Binding-site contacts:
Ligand atom C6 contacts residue TRP53 of chain 2.A at 3.7 Å (hydrophobic).
Ligand atom N2 contacts residue ASN45 of chain 2.A at 2.9 Å (h-bond).
Ligand atom C1 contacts residue ASN45 of chain 2.A at 1.4 Å.
Ligand atom O4 contacts residue ARG125 of chain 2.A at 3.3 Å (salt-bridge).
Ligand atom C8 contacts residue TRP53 of chain 2.A at 3.7 Å (hydrophobic).
Ligand atom C5 contacts residue TRP87 of chain 2.A at 3.7 Å (hydrophobic).
Ligand atom O5 contacts residue ASN45 of chain 2.A at 2.3 Å (h-bond).
Ligand atom O4 contacts residue TRP80 of chain 2.A at 3.3 Å (h-bond).
Ligand atom C7 contacts residue THR128 of chain 2.A at 3.8 Å.
Ligand atom O3 contacts residue THR78 of chain 2.A at 3.8 Å.
Ligand atom C3 contacts residue THR78 of chain 2.A at 3.5 Å.
Ligand atom O2 contacts residue THR78 of chain 2.A at 3.4 Å.
Ligand atom O3 contacts residue THR78 of chain 2.A at 3.7 Å.
Ligand atom O3 contacts residue PRO75 of chain 2.A at 3.6 Å.
Ligand atom C2 contacts residue ASN45 of chain 2.A at 2.4 Å.
Ligand atom C6 contacts residue ASN79 of chain 2.A at 3.8 Å.
Ligand atom C7 contacts residue ARG125 of chain 2.A at 3.8 Å.
Ligand atom O7 contacts residue ARG125 of chain 2.A at 2.9 Å (salt-bridge).
Ligand atom C3 contacts residue ASN45 of chain 2.A at 3.8 Å.
Ligand atom O5 contacts residue TRP80 of chain 2.A at 3.3 Å (h-bond).
Ligand atom O2 contacts residue TRP80 of chain 2.A at 3.3 Å (h-bond).
Ligand atom O7 contacts residue TRP87 of chain 2.A at 2.9 Å (h-bond).
Ligand atom O4 contacts residue ASN79 of chain 2.A at 3.4 Å (h-bond).
Ligand atom C2 contacts residue ASN79 of chain 2.A at 3.5 Å.
Ligand atom C1 contacts residue TRP80 of chain 2.A at 3.8 Å (hydrophobic).
Ligand atom O6 contacts residue ARG125 of chain 2.A at 3.5 Å.
Ligand atom C7 contacts residue ASN45 of chain 2.A at 3.7 Å.
Ligand atom C5 contacts residue ASN45 of chain 2.A at 3.6 Å.
Ligand atom O6 contacts residue THR78 of chain 2.A at 3.6 Å.
Ligand atom C2 contacts residue ASP77 of chain 2.A at 3.6 Å.
Ligand atom O3 contacts residue TRP87 of chain 2.A at 3.2 Å (h-bond).
Ligand atom O3 contacts residue ASP77 of chain 2.A at 2.7 Å (salt-bridge).
Ligand atom C8 contacts residue THR128 of chain 2.A at 3.6 Å.
Ligand atom O2 contacts residue ASN79 of chain 2.A at 2.7 Å (h-bond).
Ligand atom C8 contacts residue VAL132 of chain 2.A at 3.8 Å (hydrophobic).
Ligand atom N2 contacts residue TRP53 of chain 2.A at 3.5 Å.
Ligand atom C2 contacts residue THR78 of chain 2.A at 3.7 Å.
Ligand atom O4 contacts residue ASP77 of chain 2.A at 2.9 Å (salt-bridge).
Ligand atom C5 contacts residue ARG125 of chain 2.A at 3.7 Å.
Ligand atom C3 contacts residue ASP77 of chain 2.A at 3.5 Å.

This small molecule binds to this protein.
Small molecule (SMILES): CC(=O)N[C@H]1[C@H](O[C@H]2[C@H](O)[C@@H](NC(C)=O)CO[C@@H]2CO)O[C@H](CO)[C@@H](O[C@@H]2O[C@H](CO[C@H]3O[C@H](CO)[C@@H](O)[C@H](O)[C@@H]3O)[C@@H](O)[C@H](O[C@H]3O[C@H](CO)[C@@H](O)[C@H](O)[C@@H]3O[C@H]3O[C@H](CO)[C@@H](O)[C@H](O)[C@@H]3O)[C@@H]2O)[C@@H]1O

Sequence of chain 2.A:
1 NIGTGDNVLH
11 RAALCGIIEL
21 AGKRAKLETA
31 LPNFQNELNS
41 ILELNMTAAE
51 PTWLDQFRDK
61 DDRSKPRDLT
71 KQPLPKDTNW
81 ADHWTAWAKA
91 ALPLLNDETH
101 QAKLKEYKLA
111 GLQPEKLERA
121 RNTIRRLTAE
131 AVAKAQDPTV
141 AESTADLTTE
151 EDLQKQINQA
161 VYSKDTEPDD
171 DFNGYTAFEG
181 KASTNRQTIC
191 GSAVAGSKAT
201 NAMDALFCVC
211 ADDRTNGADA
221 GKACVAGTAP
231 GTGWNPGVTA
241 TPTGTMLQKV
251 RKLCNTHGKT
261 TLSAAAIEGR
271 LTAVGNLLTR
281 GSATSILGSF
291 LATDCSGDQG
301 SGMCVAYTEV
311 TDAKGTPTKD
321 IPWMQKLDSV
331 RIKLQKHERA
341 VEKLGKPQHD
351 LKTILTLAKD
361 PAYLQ

Sequence of chain 3.A:
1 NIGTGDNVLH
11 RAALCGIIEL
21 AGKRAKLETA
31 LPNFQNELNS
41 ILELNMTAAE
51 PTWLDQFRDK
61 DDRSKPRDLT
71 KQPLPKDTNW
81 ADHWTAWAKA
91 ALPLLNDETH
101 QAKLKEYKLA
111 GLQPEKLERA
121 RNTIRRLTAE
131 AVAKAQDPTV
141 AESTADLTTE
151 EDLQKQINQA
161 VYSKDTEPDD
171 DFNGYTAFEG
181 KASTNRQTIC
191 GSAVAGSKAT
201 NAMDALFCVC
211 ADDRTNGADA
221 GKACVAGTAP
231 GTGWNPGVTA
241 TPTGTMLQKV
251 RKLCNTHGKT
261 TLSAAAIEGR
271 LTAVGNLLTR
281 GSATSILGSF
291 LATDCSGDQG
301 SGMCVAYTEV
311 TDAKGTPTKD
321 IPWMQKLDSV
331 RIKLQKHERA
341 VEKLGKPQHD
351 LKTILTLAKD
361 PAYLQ